This small molecule binds to this protein.
Small molecule (SMILES): O=C(O)[C@@H]1O[C@H](O[C@H]2[C@@H](OS(=O)(=O)O)O[C@@H](O)[C@H](NS(=O)(=O)O)[C@H]2O)[C@@H](OS(=O)(=O)O)[C@H](O)[C@@H]1O

Sequence of chain 30.D:
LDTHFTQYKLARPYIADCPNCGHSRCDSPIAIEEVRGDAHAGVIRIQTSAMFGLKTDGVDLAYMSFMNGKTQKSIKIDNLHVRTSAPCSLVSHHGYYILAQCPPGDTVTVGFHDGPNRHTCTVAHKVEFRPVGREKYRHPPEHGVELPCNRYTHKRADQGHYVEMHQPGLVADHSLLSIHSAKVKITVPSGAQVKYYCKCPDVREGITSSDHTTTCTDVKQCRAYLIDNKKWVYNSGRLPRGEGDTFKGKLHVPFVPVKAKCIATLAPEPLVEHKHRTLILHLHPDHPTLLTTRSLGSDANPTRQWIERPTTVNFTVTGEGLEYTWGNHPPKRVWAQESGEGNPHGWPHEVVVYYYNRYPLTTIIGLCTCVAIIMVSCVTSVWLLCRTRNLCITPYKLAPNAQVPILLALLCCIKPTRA

Binding-site contacts:
Ligand atom C6 contacts residue HIS155 of chain 30.D at 3.4 Å.
Ligand atom O6B contacts residue ARG157 of chain 30.D at 3.3 Å (salt-bridge).
Ligand atom C6 contacts residue HIS94 of chain 30.D at 3.9 Å.
Ligand atom C3 contacts residue ARG157 of chain 30.D at 3.7 Å.
Ligand atom O5 contacts residue LYS156 of chain 30.D at 3.4 Å.
Ligand atom OAH contacts residue ASP3 of chain 30.D at 4.0 Å.
Ligand atom OAF contacts residue THR4 of chain 30.D at 2.9 Å (h-bond).
Ligand atom SAG contacts residue ARG157 of chain 30.D at 3.6 Å (salt-bridge).
Ligand atom O6B contacts residue HIS94 of chain 30.D at 4.0 Å.
Ligand atom O4 contacts residue LYS156 of chain 30.D at 3.5 Å.
Ligand atom O6A contacts residue HIS94 of chain 30.D at 3.2 Å (h-bond).
Ligand atom C3 contacts residue ALA158 of chain 30.D at 4.0 Å (hydrophobic).
Ligand atom C5 contacts residue HIS155 of chain 30.D at 4.0 Å.
Ligand atom C3 contacts residue LYS156 of chain 30.D at 4.0 Å.
Ligand atom O4 contacts residue SER93 of chain 30.D at 3.0 Å (h-bond).
Ligand atom OAH contacts residue ARG157 of chain 30.D at 3.1 Å (salt-bridge).
Ligand atom OBI contacts residue LYS156 of chain 30.D at 4.0 Å.
Ligand atom C4 contacts residue LYS156 of chain 30.D at 4.0 Å.
Ligand atom O6B contacts residue LEU62 of chain 30.D at 4.0 Å.
Ligand atom OAF contacts residue ALA158 of chain 30.D at 3.3 Å.
Ligand atom C5 contacts residue LEU62 of chain 30.D at 3.8 Å (hydrophobic).
Ligand atom OAF contacts residue ARG157 of chain 30.D at 2.8 Å (salt-bridge).
Ligand atom OAH contacts residue THR4 of chain 30.D at 3.7 Å.
Ligand atom O6A contacts residue SER93 of chain 30.D at 3.2 Å.
Ligand atom SAG contacts residue THR4 of chain 30.D at 3.9 Å.
Ligand atom O6A contacts residue HIS155 of chain 30.D at 3.8 Å.
Ligand atom O5B contacts residue LYS156 of chain 30.D at 3.3 Å.
Ligand atom O3 contacts residue ALA158 of chain 30.D at 3.0 Å (h-bond).
Ligand atom C6 contacts residue LEU62 of chain 30.D at 3.5 Å (hydrophobic).
Ligand atom O3 contacts residue LYS156 of chain 30.D at 3.0 Å.
Ligand atom O5 contacts residue HIS155 of chain 30.D at 3.6 Å.
Ligand atom O6B contacts residue HIS155 of chain 30.D at 3.3 Å (h-bond).
Ligand atom O6A contacts residue LEU62 of chain 30.D at 3.4 Å.
Ligand atom C6 contacts residue SER93 of chain 30.D at 4.0 Å.
Ligand atom O5 contacts residue ARG157 of chain 30.D at 3.8 Å.
Ligand atom O4 contacts residue HIS155 of chain 30.D at 3.5 Å (h-bond).
Ligand atom O3 contacts residue ARG157 of chain 30.D at 3.3 Å (salt-bridge).
Ligand atom OAH contacts residue LEU2 of chain 30.D at 2.8 Å (h-bond).
Ligand atom C2 contacts residue ALA158 of chain 30.D at 3.7 Å (hydrophobic).
Ligand atom O6B contacts residue LYS156 of chain 30.D at 3.3 Å.